Binding-site contacts:
Ligand atom CB1 contacts residue TYR96 of chain 2.A at 3.9 Å (hydrophobic).
Ligand atom CA contacts residue TYR96 of chain 2.A at 4.0 Å (hydrophobic).
Ligand atom O contacts residue ALA259 of chain 2.A at 3.8 Å.
Ligand atom CB2 contacts residue GLY39 of chain 2.A at 4.2 Å.
Ligand atom CB1 contacts residue PLP1 of chain 2.D at 3.7 Å.
Ligand atom CA contacts residue LYS160 of chain 2.A at 4.1 Å.
Ligand atom N contacts residue GLY197 of chain 2.A at 3.8 Å.
Ligand atom CB2 contacts residue TYR96 of chain 2.A at 3.9 Å (hydrophobic).
Ligand atom CD2 contacts residue PLP1 of chain 2.D at 4.2 Å.
Ligand atom CB2 contacts residue PLP1 of chain 2.D at 3.0 Å.
Ligand atom O contacts residue PLP1 of chain 2.D at 4.0 Å.
Ligand atom CD1 contacts residue TYR130 of chain 2.A at 3.8 Å (hydrophobic).
Ligand atom CD1 contacts residue TRP127 of chain 2.A at 4.0 Å (hydrophobic).
Ligand atom C contacts residue TYR96 of chain 2.A at 3.7 Å (hydrophobic).
Ligand atom OXT contacts residue GLY257 of chain 2.A at 4.2 Å.
Ligand atom N contacts residue PLP1 of chain 2.D at 1.4 Å.
Ligand atom OXT contacts residue GLY197 of chain 2.A at 4.4 Å.
Ligand atom OXT contacts residue THR258 of chain 2.A at 3.4 Å (h-bond).
Ligand atom CB2 contacts residue LYS160 of chain 2.A at 3.4 Å.
Ligand atom CA contacts residue PLP1 of chain 2.D at 2.5 Å.
Ligand atom CB2 contacts residue PHE37 of chain 2.A at 3.8 Å (hydrophobic).
Ligand atom N contacts residue LYS160 of chain 2.A at 3.5 Å (salt-bridge).
Ligand atom O contacts residue GLY39 of chain 2.A at 3.5 Å.
Ligand atom O contacts residue THR258 of chain 2.A at 3.4 Å.
Ligand atom C contacts residue THR258 of chain 2.A at 4.0 Å.
Ligand atom N contacts residue TYR165 of chain 2.A at 4.2 Å.
Ligand atom OXT contacts residue ALA259 of chain 2.A at 3.1 Å (h-bond).
Ligand atom CG contacts residue TYR96 of chain 2.A at 4.4 Å (hydrophobic).
Ligand atom CG contacts residue ALA259 of chain 2.A at 4.1 Å (hydrophobic).
Ligand atom CD2 contacts residue TYR130 of chain 2.A at 4.0 Å (hydrophobic).
Ligand atom OXT contacts residue PLP1 of chain 2.D at 3.2 Å.
Ligand atom O contacts residue TYR96 of chain 2.A at 2.8 Å (h-bond).
Ligand atom C contacts residue ALA259 of chain 2.A at 3.8 Å (hydrophobic).
Ligand atom CD2 contacts residue GLY197 of chain 2.A at 3.5 Å.
Ligand atom C contacts residue PLP1 of chain 2.D at 3.1 Å.

Sequence of chain 2.A:
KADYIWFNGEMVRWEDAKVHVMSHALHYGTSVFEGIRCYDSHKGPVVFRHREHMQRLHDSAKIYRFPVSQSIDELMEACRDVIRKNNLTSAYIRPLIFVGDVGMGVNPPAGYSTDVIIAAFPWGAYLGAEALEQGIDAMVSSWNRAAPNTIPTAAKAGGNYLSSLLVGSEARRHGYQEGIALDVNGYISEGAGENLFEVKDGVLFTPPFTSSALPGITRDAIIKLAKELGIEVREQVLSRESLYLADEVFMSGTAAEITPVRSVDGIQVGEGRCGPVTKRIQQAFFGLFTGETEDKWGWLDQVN

The protein below binds the small molecule below.
Small molecule (SMILES): CC(C)C[C@](C)(N)C(=O)O